Binding-site contacts:
Ligand atom OE1 contacts residue ARG56 of chain 1.J at 3.4 Å (salt-bridge).
Ligand atom C contacts residue TRP147 of chain 1.F at 3.4 Å (hydrophobic).
Ligand atom N contacts residue GLN70 of chain 1.F at 2.9 Å (h-bond).
Ligand atom CG2 contacts residue VAL76 of chain 1.F at 3.4 Å (hydrophobic).
Ligand atom ND2 contacts residue GLN70 of chain 1.F at 3.2 Å (h-bond).
Ligand atom ND2 contacts residue GLN97 of chain 1.F at 3.2 Å (h-bond).
Ligand atom CB contacts residue TYR156 of chain 1.F at 3.4 Å (hydrophobic).
Ligand atom OG contacts residue GLU63 of chain 1.F at 2.8 Å (salt-bridge).
Ligand atom N contacts residue TYR156 of chain 1.F at 3.3 Å (h-bond).
Ligand atom OXT contacts residue THR143 of chain 1.F at 3.0 Å (h-bond).
Ligand atom OG1 contacts residue LEU54 of chain 1.J at 3.4 Å (h-bond).
Ligand atom OE2 contacts residue ARG56 of chain 1.J at 3.2 Å (salt-bridge).
Ligand atom N contacts residue GLU63 of chain 1.F at 2.8 Å (salt-bridge).
Ligand atom O contacts residue TRP147 of chain 1.F at 3.0 Å (h-bond).
Ligand atom O contacts residue ASN80 of chain 1.F at 3.4 Å.
Ligand atom O contacts residue TYR159 of chain 1.F at 2.7 Å (h-bond).
Ligand atom N contacts residue LEU54 of chain 1.J at 3.1 Å (h-bond).
Ligand atom CB contacts residue TYR171 of chain 1.F at 3.1 Å (hydrophobic).
Ligand atom ND2 contacts residue TYR156 of chain 1.F at 3.3 Å.
Ligand atom O contacts residue LYS66 of chain 1.F at 2.8 Å (salt-bridge).
Ligand atom OXT contacts residue TYR84 of chain 1.F at 2.8 Å (h-bond).
Ligand atom OE1 contacts residue LYS146 of chain 1.F at 3.0 Å (salt-bridge).
Ligand atom O contacts residue TYR84 of chain 1.F at 3.3 Å (h-bond).
Ligand atom OD1 contacts residue TYR156 of chain 1.F at 3.4 Å (h-bond).
Ligand atom OE2 contacts residue LYS52 of chain 1.J at 3.3 Å (salt-bridge).
Ligand atom O contacts residue LYS146 of chain 1.F at 3.2 Å (salt-bridge).
Ligand atom CG contacts residue LEU54 of chain 1.J at 3.4 Å (hydrophobic).
Ligand atom N contacts residue SER77 of chain 1.F at 3.4 Å (h-bond).
Ligand atom OE1 contacts residue SER150 of chain 1.F at 2.8 Å (h-bond).
Ligand atom O contacts residue TRP73 of chain 1.F at 3.3 Å (h-bond).
Ligand atom OG1 contacts residue ASN55 of chain 1.J at 2.7 Å (h-bond).
Ligand atom OD1 contacts residue GLN97 of chain 1.F at 3.1 Å (h-bond).
Ligand atom OD1 contacts residue TYR159 of chain 1.F at 3.4 Å.
Ligand atom CA contacts residue LEU54 of chain 1.J at 3.4 Å (hydrophobic).
Ligand atom O contacts residue GLN70 of chain 1.F at 2.8 Å (h-bond).
Ligand atom CB contacts residue GLU63 of chain 1.F at 3.4 Å.
Ligand atom CB contacts residue TYR7 of chain 1.F at 3.4 Å (hydrophobic).
Ligand atom C contacts residue TYR84 of chain 1.F at 3.4 Å (hydrophobic).
Ligand atom O contacts residue TRP147 of chain 1.F at 2.8 Å (h-bond).
Ligand atom O contacts residue TRP73 of chain 1.F at 3.2 Å (h-bond).

Sequence of chain 1.F:
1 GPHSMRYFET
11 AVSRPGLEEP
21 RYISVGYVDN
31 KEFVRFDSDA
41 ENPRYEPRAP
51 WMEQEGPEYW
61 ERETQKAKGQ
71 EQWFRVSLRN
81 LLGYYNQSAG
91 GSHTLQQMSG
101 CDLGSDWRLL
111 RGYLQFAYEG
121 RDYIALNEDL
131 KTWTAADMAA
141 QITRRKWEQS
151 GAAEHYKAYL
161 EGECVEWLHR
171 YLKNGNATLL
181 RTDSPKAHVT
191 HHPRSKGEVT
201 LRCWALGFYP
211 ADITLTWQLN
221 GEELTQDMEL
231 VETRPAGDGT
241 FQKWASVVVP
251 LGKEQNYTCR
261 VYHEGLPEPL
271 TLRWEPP

A small-molecule ligand and the protein it binds are described below.
Small molecule (SMILES): CCC(=O)N[C@@H](CO)C(=O)N[C@@H](CC(N)=O)C(=O)N[C@@H](CCC(=O)O)C(=O)N[C@@H](CC(N)=O)C(=O)N[C@@H](CCSC)C(=O)N[C@@H](CCC(=O)O)C(=O)N[C@H](C(=O)N[C@@H](CCSC)C(=O)O)[C@@H](C)O

Sequence of chain 1.J:
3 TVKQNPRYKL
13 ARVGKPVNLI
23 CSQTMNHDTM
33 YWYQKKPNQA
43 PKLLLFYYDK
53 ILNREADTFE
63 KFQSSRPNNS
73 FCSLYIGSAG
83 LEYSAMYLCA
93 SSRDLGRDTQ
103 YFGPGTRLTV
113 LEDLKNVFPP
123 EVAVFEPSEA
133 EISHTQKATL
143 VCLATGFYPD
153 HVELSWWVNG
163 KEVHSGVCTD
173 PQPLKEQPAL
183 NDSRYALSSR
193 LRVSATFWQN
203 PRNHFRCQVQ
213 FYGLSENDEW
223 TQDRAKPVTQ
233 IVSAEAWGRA